Sequence of chain 1.B:
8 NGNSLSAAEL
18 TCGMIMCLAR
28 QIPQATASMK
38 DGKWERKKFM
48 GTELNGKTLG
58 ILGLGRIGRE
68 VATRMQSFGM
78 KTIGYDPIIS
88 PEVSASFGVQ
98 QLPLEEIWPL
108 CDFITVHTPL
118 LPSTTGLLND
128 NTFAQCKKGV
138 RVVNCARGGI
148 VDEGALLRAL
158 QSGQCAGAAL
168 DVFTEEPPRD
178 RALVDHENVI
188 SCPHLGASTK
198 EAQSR

The small molecule below binds the protein below.
Small molecule (SMILES): NC(=O)c1ccc(F)c(Cl)c1

Binding-site contacts:
Ligand atom F1 contacts residue LEU124 of chain 1.B at 3.5 Å.
Ligand atom C4 contacts residue SER120 of chain 1.B at 4.4 Å.
Ligand atom C3 contacts residue TYR82 of chain 1.B at 3.6 Å (hydrophobic).
Ligand atom C6 contacts residue THR121 of chain 1.B at 3.5 Å.
Ligand atom O1 contacts residue PRO116 of chain 1.B at 4.3 Å.
Ligand atom CL1 contacts residue ASP83 of chain 1.B at 4.4 Å.
Ligand atom C2 contacts residue PRO84 of chain 1.B at 4.0 Å (hydrophobic).
Ligand atom O1 contacts residue THR121 of chain 1.B at 4.3 Å.
Ligand atom C3 contacts residue THR121 of chain 1.B at 4.4 Å.
Ligand atom F1 contacts residue LEU101 of chain 1.B at 3.6 Å.
Ligand atom C2 contacts residue THR121 of chain 1.B at 4.4 Å.
Ligand atom C5 contacts residue SER120 of chain 1.B at 3.7 Å.
Ligand atom C7 contacts residue SER120 of chain 1.B at 3.8 Å.
Ligand atom C1 contacts residue THR121 of chain 1.B at 4.0 Å.
Ligand atom CL1 contacts residue TYR82 of chain 1.B at 3.4 Å.
Ligand atom N1 contacts residue LEU118 of chain 1.B at 3.8 Å.
Ligand atom C2 contacts residue TYR82 of chain 1.B at 3.9 Å (hydrophobic).
Ligand atom C7 contacts residue PRO84 of chain 1.B at 3.7 Å (hydrophobic).
Ligand atom N1 contacts residue SER120 of chain 1.B at 3.0 Å (h-bond).
Ligand atom CL1 contacts residue LEU59 of chain 1.B at 3.5 Å.
Ligand atom N1 contacts residue PRO84 of chain 1.B at 4.1 Å.
Ligand atom C6 contacts residue PRO84 of chain 1.B at 3.9 Å (hydrophobic).
Ligand atom C5 contacts residue THR121 of chain 1.B at 3.6 Å.
Ligand atom N1 contacts residue THR121 of chain 1.B at 4.4 Å.
Ligand atom C2 contacts residue THR115 of chain 1.B at 3.7 Å.
Ligand atom O1 contacts residue PRO84 of chain 1.B at 3.9 Å.
Ligand atom C4 contacts residue LEU124 of chain 1.B at 3.9 Å (hydrophobic).
Ligand atom C1 contacts residue PRO84 of chain 1.B at 3.5 Å (hydrophobic).
Ligand atom O1 contacts residue LEU118 of chain 1.B at 3.8 Å.
Ligand atom C7 contacts residue LEU118 of chain 1.B at 4.1 Å (hydrophobic).
Ligand atom C1 contacts residue THR115 of chain 1.B at 3.8 Å.
Ligand atom F1 contacts residue TYR82 of chain 1.B at 3.4 Å.
Ligand atom CL1 contacts residue GLY60 of chain 1.B at 3.2 Å.
Ligand atom C3 contacts residue LEU124 of chain 1.B at 4.0 Å (hydrophobic).
Ligand atom C4 contacts residue THR121 of chain 1.B at 4.0 Å.
Ligand atom C6 contacts residue SER120 of chain 1.B at 4.2 Å.
Ligand atom CL1 contacts residue PRO84 of chain 1.B at 4.3 Å.
Ligand atom C4 contacts residue TYR82 of chain 1.B at 4.1 Å (hydrophobic).
Ligand atom C7 contacts residue THR121 of chain 1.B at 3.9 Å.
Ligand atom CL1 contacts residue THR115 of chain 1.B at 3.4 Å.